Sequence of chain 1.A:
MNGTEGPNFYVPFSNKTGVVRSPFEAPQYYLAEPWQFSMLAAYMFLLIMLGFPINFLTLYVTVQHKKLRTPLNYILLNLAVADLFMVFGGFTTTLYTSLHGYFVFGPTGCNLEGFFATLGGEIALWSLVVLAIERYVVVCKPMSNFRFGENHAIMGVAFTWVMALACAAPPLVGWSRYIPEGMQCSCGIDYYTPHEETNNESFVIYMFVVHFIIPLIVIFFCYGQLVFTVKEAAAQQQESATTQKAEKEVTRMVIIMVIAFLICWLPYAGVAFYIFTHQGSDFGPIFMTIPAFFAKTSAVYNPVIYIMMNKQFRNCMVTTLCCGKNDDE

The small molecule below binds the protein below.
Small molecule (SMILES): CC1=C(/C=C/C(C)=C/C=C/C(C)=C/C=O)C(C)(C)CCC1

Binding-site contacts:
Ligand atom C12 contacts residue CYS188 of chain 1.A at 3.8 Å (hydrophobic).
Ligand atom C8 contacts residue TYR269 of chain 1.A at 3.6 Å (hydrophobic).
Ligand atom C19 contacts residue THR119 of chain 1.A at 3.8 Å.
Ligand atom C9 contacts residue THR119 of chain 1.A at 4.0 Å.
Ligand atom C9 contacts residue TYR269 of chain 1.A at 3.8 Å (hydrophobic).
Ligand atom C2 contacts residue PHE213 of chain 1.A at 3.7 Å (hydrophobic).
Ligand atom C14 contacts residue CYS188 of chain 1.A at 4.0 Å (hydrophobic).
Ligand atom C10 contacts residue ALA118 of chain 1.A at 3.7 Å (hydrophobic).
Ligand atom C10 contacts residue THR119 of chain 1.A at 3.6 Å.
Ligand atom C13 contacts residue CYS188 of chain 1.A at 4.3 Å (hydrophobic).
Ligand atom C10 contacts residue TRP266 of chain 1.A at 4.2 Å (hydrophobic).
Ligand atom C11 contacts residue THR119 of chain 1.A at 3.0 Å.
Ligand atom C16 contacts residue GLU123 of chain 1.A at 4.2 Å.
Ligand atom C13 contacts residue TYR269 of chain 1.A at 4.2 Å (hydrophobic).
Ligand atom C15 contacts residue ALA293 of chain 1.A at 3.6 Å (hydrophobic).
Ligand atom C1 contacts residue GLU123 of chain 1.A at 4.1 Å.
Ligand atom C10 contacts residue TYR269 of chain 1.A at 4.3 Å (hydrophobic).
Ligand atom C19 contacts residue TYR192 of chain 1.A at 3.6 Å (hydrophobic).
Ligand atom C12 contacts residue THR119 of chain 1.A at 3.9 Å.
Ligand atom C6 contacts residue GLU123 of chain 1.A at 4.1 Å.
Ligand atom C11 contacts residue ALA118 of chain 1.A at 3.5 Å (hydrophobic).
Ligand atom C16 contacts residue MET208 of chain 1.A at 3.6 Å (hydrophobic).
Ligand atom C17 contacts residue TYR269 of chain 1.A at 4.3 Å (hydrophobic).
Ligand atom C8 contacts residue TRP266 of chain 1.A at 4.3 Å (hydrophobic).
Ligand atom C1 contacts residue HIS212 of chain 1.A at 4.3 Å.
Ligand atom C18 contacts residue GLY122 of chain 1.A at 3.6 Å.
Ligand atom C18 contacts residue TRP266 of chain 1.A at 3.6 Å (hydrophobic).
Ligand atom C13 contacts residue ALA118 of chain 1.A at 4.1 Å (hydrophobic).
Ligand atom C18 contacts residue GLU123 of chain 1.A at 4.1 Å.
Ligand atom C20 contacts residue TRP266 of chain 1.A at 3.5 Å (hydrophobic).
Ligand atom C14 contacts residue LYS297 of chain 1.A at 3.2 Å.
Ligand atom C2 contacts residue HIS212 of chain 1.A at 4.2 Å.
Ligand atom C14 contacts residue ALA118 of chain 1.A at 4.0 Å (hydrophobic).
Ligand atom C15 contacts residue LYS297 of chain 1.A at 3.1 Å.
Ligand atom C4 contacts residue PHE262 of chain 1.A at 3.7 Å (hydrophobic).
Ligand atom C3 contacts residue PHE213 of chain 1.A at 3.5 Å (hydrophobic).
Ligand atom C12 contacts residue ALA118 of chain 1.A at 3.6 Å (hydrophobic).
Ligand atom C20 contacts residue TYR269 of chain 1.A at 3.4 Å (hydrophobic).
Ligand atom C19 contacts residue TYR269 of chain 1.A at 4.0 Å (hydrophobic).
Ligand atom C11 contacts residue GLY115 of chain 1.A at 4.2 Å.